Binding-site contacts:
Ligand atom C5 contacts residue ASN11 of chain 1.A at 3.5 Å.
Ligand atom C8 contacts residue ASN11 of chain 1.A at 4.3 Å.
Ligand atom C4 contacts residue ASN11 of chain 1.A at 4.2 Å.
Ligand atom N2 contacts residue ASN11 of chain 1.A at 2.9 Å (h-bond).
Ligand atom C7 contacts residue ASN11 of chain 1.A at 3.3 Å.
Ligand atom C3 contacts residue ASN11 of chain 1.A at 3.8 Å.
Ligand atom O5 contacts residue ASN11 of chain 1.A at 2.5 Å (h-bond).
Ligand atom O7 contacts residue ASN11 of chain 1.A at 3.4 Å (h-bond).
Ligand atom C1 contacts residue ASN11 of chain 1.A at 1.4 Å.
Ligand atom C2 contacts residue ASN11 of chain 1.A at 2.6 Å.

Sequence of chain 1.A:
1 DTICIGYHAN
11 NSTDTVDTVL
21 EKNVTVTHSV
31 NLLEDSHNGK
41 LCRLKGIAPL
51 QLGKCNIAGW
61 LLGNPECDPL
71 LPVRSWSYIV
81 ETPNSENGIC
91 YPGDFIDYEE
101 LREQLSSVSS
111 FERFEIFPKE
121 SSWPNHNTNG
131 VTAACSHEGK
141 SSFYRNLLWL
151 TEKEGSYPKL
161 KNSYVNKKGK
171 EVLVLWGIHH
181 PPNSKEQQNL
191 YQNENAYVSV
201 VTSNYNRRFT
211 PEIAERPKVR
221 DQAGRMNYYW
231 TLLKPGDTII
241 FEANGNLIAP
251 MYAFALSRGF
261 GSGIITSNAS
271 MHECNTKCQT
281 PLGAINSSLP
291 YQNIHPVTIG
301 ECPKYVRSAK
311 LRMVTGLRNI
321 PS

The small molecule below binds the protein below.
Small molecule (SMILES): CC(=O)N[C@H]1[C@H](O[C@H]2[C@H](O)[C@@H](NC(C)=O)CO[C@@H]2CO)O[C@H](CO)[C@@H](O)[C@@H]1O